The small molecule below binds the protein below.
Small molecule (SMILES): CC(=O)N[C@H]1[C@@H](O[P](=O)(O)O[P](=O)(O)OC[C@H]2O[C@@H](n3ccc(=O)[nH]c3=O)[C@H](O)[C@@H]2O)O[C@H](CO)[C@@H](O)[C@@H]1O[C@H](C)C(=O)O

Binding-site contacts:
Ligand atom O3 contacts residue ASN23 of chain 2.L at 3.3 Å (h-bond).
Ligand atom O2B contacts residue GLN170 of chain 2.L at 2.9 Å (h-bond).
Ligand atom C1E contacts residue LYS22 of chain 2.L at 3.4 Å.
Ligand atom C6U contacts residue SER165 of chain 2.L at 3.7 Å.
Ligand atom C2E contacts residue LYS22 of chain 2.L at 3.4 Å.
Ligand atom O2D contacts residue PRO125 of chain 2.L at 3.1 Å (h-bond).
Ligand atom O4 contacts residue PHE330 of chain 2.L at 3.1 Å.
Ligand atom O2B contacts residue ASN23 of chain 2.L at 3.6 Å.
Ligand atom C5D contacts residue GLY167 of chain 2.L at 3.5 Å.
Ligand atom O2B contacts residue VAL166 of chain 2.L at 3.4 Å.
Ligand atom O2U contacts residue ARG124 of chain 2.L at 3.6 Å (salt-bridge).
Ligand atom C6 contacts residue ASP307 of chain 2.L at 3.1 Å.
Ligand atom O3D contacts residue ARG95 of chain 2.L at 2.8 Å (salt-bridge).
Ligand atom O2E contacts residue ARG333 of chain 2.L at 3.2 Å (salt-bridge).
Ligand atom O4U contacts residue VAL166 of chain 2.L at 3.4 Å (h-bond).
Ligand atom C5U contacts residue VAL166 of chain 2.L at 3.3 Å (hydrophobic).
Ligand atom O3A contacts residue GLN170 of chain 2.L at 3.2 Å (h-bond).
Ligand atom C1E contacts residue ARG373 of chain 2.L at 3.5 Å.
Ligand atom O1A contacts residue ALA96 of chain 2.L at 3.3 Å.
Ligand atom O1E contacts residue ARG373 of chain 2.L at 2.6 Å (salt-bridge).
Ligand atom C6 contacts residue ASN23 of chain 2.L at 3.4 Å.
Ligand atom O2U contacts residue LYS123 of chain 2.L at 3.4 Å.
Ligand atom O1E contacts residue LYS22 of chain 2.L at 2.9 Å (salt-bridge).
Ligand atom O2A contacts residue VAL99 of chain 2.L at 3.0 Å.
Ligand atom O2E contacts residue ASP307 of chain 2.L at 3.3 Å (salt-bridge).
Ligand atom O5D contacts residue GLY167 of chain 2.L at 3.2 Å.
Ligand atom O2E contacts residue ARG373 of chain 2.L at 3.0 Å (salt-bridge).
Ligand atom O3 contacts residue ASP307 of chain 2.L at 3.1 Å (salt-bridge).
Ligand atom C1E contacts residue ASP307 of chain 2.L at 3.3 Å.
Ligand atom C7 contacts residue LYS123 of chain 2.L at 3.2 Å.
Ligand atom O1B contacts residue ASN23 of chain 2.L at 3.7 Å.
Ligand atom C4 contacts residue ASP307 of chain 2.L at 3.4 Å.
Ligand atom C5U contacts residue GLY167 of chain 2.L at 3.1 Å.
Ligand atom O1E contacts residue ASP307 of chain 2.L at 3.2 Å (salt-bridge).
Ligand atom O7 contacts residue LYS123 of chain 2.L at 2.8 Å (salt-bridge).
Ligand atom O2D contacts residue ARG124 of chain 2.L at 3.2 Å (salt-bridge).
Ligand atom O2A contacts residue ALA96 of chain 2.L at 3.3 Å.
Ligand atom C6U contacts residue GLY167 of chain 2.L at 3.4 Å.
Ligand atom C5U contacts residue SER165 of chain 2.L at 3.4 Å.
Ligand atom O1E contacts residue ASN23 of chain 2.L at 2.8 Å (h-bond).

Sequence of chain 2.L:
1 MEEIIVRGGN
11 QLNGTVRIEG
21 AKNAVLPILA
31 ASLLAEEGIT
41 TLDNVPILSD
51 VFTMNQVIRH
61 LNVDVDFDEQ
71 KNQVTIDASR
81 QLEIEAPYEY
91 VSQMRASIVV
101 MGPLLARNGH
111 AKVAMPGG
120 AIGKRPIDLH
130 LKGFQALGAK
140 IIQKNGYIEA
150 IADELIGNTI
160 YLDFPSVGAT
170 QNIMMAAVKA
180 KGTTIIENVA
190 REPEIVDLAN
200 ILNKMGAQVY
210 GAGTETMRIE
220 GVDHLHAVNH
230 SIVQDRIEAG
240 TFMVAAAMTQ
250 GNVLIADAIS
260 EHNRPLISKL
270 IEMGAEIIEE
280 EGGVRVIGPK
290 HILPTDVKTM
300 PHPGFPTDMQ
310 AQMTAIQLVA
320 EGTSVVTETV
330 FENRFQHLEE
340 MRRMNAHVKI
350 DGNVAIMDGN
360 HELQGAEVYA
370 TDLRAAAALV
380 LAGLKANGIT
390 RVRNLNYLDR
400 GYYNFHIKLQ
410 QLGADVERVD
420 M